The protein below binds the small molecule below.
Small molecule (SMILES): CC[C@H](C)[C@H](NC(=O)[C@@H]1CCCN1C(=O)[C@@H](NC(=O)[C@@H](N)CO)C(C)C)C(=O)O

Binding-site contacts:
Ligand atom CD1 contacts residue GLN47 of chain 1.A at 2.6 Å.
Ligand atom O contacts residue LYS56 of chain 1.A at 4.0 Å.
Ligand atom CD contacts residue HIS73 of chain 1.A at 3.6 Å.
Ligand atom CA contacts residue ASN59 of chain 1.A at 3.5 Å.
Ligand atom O contacts residue ARG72 of chain 1.A at 3.3 Å (salt-bridge).
Ligand atom CG2 contacts residue LYS58 of chain 1.A at 3.8 Å.
Ligand atom N contacts residue LEU57 of chain 1.A at 4.0 Å.
Ligand atom CB contacts residue ASP64 of chain 1.A at 3.8 Å.
Ligand atom N contacts residue LYS58 of chain 1.A at 2.9 Å (salt-bridge).
Ligand atom CB contacts residue GLU69 of chain 1.A at 3.5 Å.
Ligand atom CB contacts residue PHE74 of chain 1.A at 3.8 Å (hydrophobic).
Ligand atom N contacts residue GLU69 of chain 1.A at 2.9 Å (salt-bridge).
Ligand atom CB contacts residue LYS58 of chain 1.A at 3.4 Å.
Ligand atom OG contacts residue GLU69 of chain 1.A at 2.7 Å (salt-bridge).
Ligand atom O contacts residue LEU57 of chain 1.A at 3.4 Å.
Ligand atom C contacts residue HIS73 of chain 1.A at 3.8 Å.
Ligand atom CD1 contacts residue LYS56 of chain 1.A at 3.8 Å.
Ligand atom CB contacts residue LYS56 of chain 1.A at 3.8 Å.
Ligand atom N contacts residue LYS56 of chain 1.A at 3.0 Å (salt-bridge).
Ligand atom CA contacts residue LEU57 of chain 1.A at 4.0 Å (hydrophobic).
Ligand atom N contacts residue ASP64 of chain 1.A at 2.7 Å (salt-bridge).
Ligand atom O contacts residue GLU69 of chain 1.A at 3.3 Å (salt-bridge).
Ligand atom OG contacts residue LEU57 of chain 1.A at 3.6 Å.
Ligand atom CA contacts residue LYS56 of chain 1.A at 3.1 Å.
Ligand atom O contacts residue LYS58 of chain 1.A at 3.0 Å (salt-bridge).
Ligand atom CB contacts residue TRP60 of chain 1.A at 3.8 Å (hydrophobic).
Ligand atom C contacts residue LYS58 of chain 1.A at 3.6 Å.
Ligand atom N contacts residue ASN59 of chain 1.A at 4.0 Å.
Ligand atom OG contacts residue HIS73 of chain 1.A at 3.6 Å.
Ligand atom CA contacts residue LYS58 of chain 1.A at 4.0 Å.
Ligand atom CA contacts residue LYS58 of chain 1.A at 3.4 Å.
Ligand atom C contacts residue LEU57 of chain 1.A at 4.0 Å (hydrophobic).
Ligand atom CG2 contacts residue ASN59 of chain 1.A at 4.0 Å.
Ligand atom C contacts residue GLU69 of chain 1.A at 3.8 Å.
Ligand atom C contacts residue LYS56 of chain 1.A at 3.5 Å.
Ligand atom CA contacts residue ASP64 of chain 1.A at 3.6 Å.
Ligand atom CA contacts residue GLU69 of chain 1.A at 3.5 Å.
Ligand atom CB contacts residue LYS56 of chain 1.A at 3.9 Å.
Ligand atom CG1 contacts residue LYS58 of chain 1.A at 3.8 Å.
Ligand atom O contacts residue HIS73 of chain 1.A at 3.0 Å (h-bond).

Sequence of chain 1.A:
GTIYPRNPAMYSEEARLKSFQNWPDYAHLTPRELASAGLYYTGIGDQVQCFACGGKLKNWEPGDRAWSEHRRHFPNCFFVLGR